A small-molecule ligand and the protein it binds are described below.
Small molecule (SMILES): CC(=O)N[C@@H]1[C@@H](O)[C@H](O)[C@@H](CO)O[C@H]1O

Sequence of chain 10.C:
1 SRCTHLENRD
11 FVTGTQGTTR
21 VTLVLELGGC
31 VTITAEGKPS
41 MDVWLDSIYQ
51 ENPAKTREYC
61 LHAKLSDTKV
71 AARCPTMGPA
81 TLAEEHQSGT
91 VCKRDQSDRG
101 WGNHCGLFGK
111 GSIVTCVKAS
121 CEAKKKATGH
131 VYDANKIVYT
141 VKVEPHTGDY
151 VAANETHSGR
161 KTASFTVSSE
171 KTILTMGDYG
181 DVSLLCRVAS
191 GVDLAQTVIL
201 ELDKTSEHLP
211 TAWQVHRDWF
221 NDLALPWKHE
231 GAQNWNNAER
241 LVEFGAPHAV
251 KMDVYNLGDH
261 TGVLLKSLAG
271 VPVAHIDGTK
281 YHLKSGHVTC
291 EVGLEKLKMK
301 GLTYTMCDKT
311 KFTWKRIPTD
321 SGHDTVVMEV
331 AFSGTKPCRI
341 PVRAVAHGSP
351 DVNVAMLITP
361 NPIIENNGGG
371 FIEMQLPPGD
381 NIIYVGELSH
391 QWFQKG

Binding-site contacts:
Ligand atom C6 contacts residue HIS104 of chain 10.C at 3.8 Å.
Ligand atom C2 contacts residue HIS104 of chain 10.C at 4.2 Å.
Ligand atom C5 contacts residue ASN154 of chain 10.A at 3.6 Å.
Ligand atom O4 contacts residue HIS104 of chain 10.C at 3.8 Å.
Ligand atom C2 contacts residue ASN154 of chain 10.A at 2.5 Å.
Ligand atom O5 contacts residue ASN154 of chain 10.A at 2.3 Å (h-bond).
Ligand atom O6 contacts residue HIS104 of chain 10.C at 3.6 Å.
Ligand atom C3 contacts residue ASN154 of chain 10.A at 3.8 Å.
Ligand atom C1 contacts residue ASN154 of chain 10.A at 1.4 Å.
Ligand atom O7 contacts residue ASN154 of chain 10.A at 3.2 Å (h-bond).
Ligand atom C5 contacts residue HIS104 of chain 10.C at 3.4 Å.
Ligand atom C7 contacts residue ASN154 of chain 10.A at 3.5 Å.
Ligand atom C3 contacts residue HIS104 of chain 10.C at 3.7 Å.
Ligand atom N2 contacts residue ASN154 of chain 10.A at 3.0 Å (h-bond).
Ligand atom C1 contacts residue HIS104 of chain 10.C at 3.5 Å.
Ligand atom O5 contacts residue HIS104 of chain 10.C at 3.7 Å.
Ligand atom C4 contacts residue ASN154 of chain 10.A at 4.2 Å.
Ligand atom C4 contacts residue HIS104 of chain 10.C at 4.0 Å.

Sequence of chain 10.A:
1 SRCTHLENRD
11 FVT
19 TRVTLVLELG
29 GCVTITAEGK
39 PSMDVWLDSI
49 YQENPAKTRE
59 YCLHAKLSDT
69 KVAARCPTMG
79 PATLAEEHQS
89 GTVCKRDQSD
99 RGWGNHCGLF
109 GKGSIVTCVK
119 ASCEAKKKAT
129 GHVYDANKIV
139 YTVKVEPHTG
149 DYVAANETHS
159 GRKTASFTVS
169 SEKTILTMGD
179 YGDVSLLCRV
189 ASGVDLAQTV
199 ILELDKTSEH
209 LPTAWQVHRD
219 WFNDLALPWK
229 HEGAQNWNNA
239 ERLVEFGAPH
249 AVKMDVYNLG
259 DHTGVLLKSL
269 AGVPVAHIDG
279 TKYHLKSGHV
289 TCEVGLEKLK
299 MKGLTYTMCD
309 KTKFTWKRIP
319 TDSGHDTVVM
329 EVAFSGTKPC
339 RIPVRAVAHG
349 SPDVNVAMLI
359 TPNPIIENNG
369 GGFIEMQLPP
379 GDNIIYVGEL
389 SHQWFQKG